Binding-site contacts:
Ligand atom C13 contacts residue ILE304 of chain 1.A at 3.9 Å (hydrophobic).
Ligand atom C2 contacts residue ALA16 of chain 1.A at 3.6 Å (hydrophobic).
Ligand atom N contacts residue ILE10 of chain 1.A at 4.0 Å.
Ligand atom C2 contacts residue ASP119 of chain 1.A at 3.4 Å.
Ligand atom C15 contacts residue GLY80 of chain 1.A at 4.0 Å.
Ligand atom O2 contacts residue THR222 of chain 1.A at 3.4 Å.
Ligand atom C5 contacts residue GLY221 of chain 1.A at 3.9 Å.
Ligand atom O contacts residue GLY80 of chain 1.A at 4.0 Å.
Ligand atom O1 contacts residue GLY80 of chain 1.A at 3.9 Å.
Ligand atom C15 contacts residue ASP81 of chain 1.A at 3.6 Å.
Ligand atom O contacts residue THR222 of chain 1.A at 3.7 Å.
Ligand atom C contacts residue THR223 of chain 1.A at 3.6 Å.
Ligand atom C14 contacts residue GLY80 of chain 1.A at 3.9 Å.
Ligand atom C6 contacts residue ASP81 of chain 1.A at 4.0 Å.
Ligand atom C13 contacts residue ILE300 of chain 1.A at 3.3 Å (hydrophobic).
Ligand atom C9 contacts residue ASP81 of chain 1.A at 3.8 Å.
Ligand atom C1 contacts residue ASP15 of chain 1.A at 3.9 Å.
Ligand atom O3 contacts residue ILE300 of chain 1.A at 3.8 Å.
Ligand atom O2 contacts residue THR223 of chain 1.A at 3.2 Å (h-bond).
Ligand atom N contacts residue ASP119 of chain 1.A at 3.5 Å (salt-bridge).
Ligand atom C5 contacts residue THR223 of chain 1.A at 3.3 Å.
Ligand atom C4 contacts residue ASP15 of chain 1.A at 3.8 Å.
Ligand atom C8 contacts residue GLY221 of chain 1.A at 3.6 Å.
Ligand atom C14 contacts residue TYR226 of chain 1.A at 4.0 Å (hydrophobic).
Ligand atom C13 contacts residue TYR226 of chain 1.A at 3.8 Å (hydrophobic).
Ligand atom O contacts residue DMS1 of chain 1.B at 3.5 Å (h-bond).
Ligand atom C4 contacts residue THR223 of chain 1.A at 3.5 Å.
Ligand atom C9 contacts residue GLY80 of chain 1.A at 3.8 Å.
Ligand atom C contacts residue ASP15 of chain 1.A at 3.9 Å.
Ligand atom O3 contacts residue TYR226 of chain 1.A at 3.2 Å (h-bond).
Ligand atom C7 contacts residue ASP81 of chain 1.A at 3.5 Å.
Ligand atom C12 contacts residue ILE304 of chain 1.A at 3.8 Å (hydrophobic).
Ligand atom C12 contacts residue DMS1 of chain 1.B at 3.6 Å.
Ligand atom N1 contacts residue ASP81 of chain 1.A at 3.6 Å (salt-bridge).
Ligand atom C9 contacts residue DMS1 of chain 1.B at 4.0 Å.
Ligand atom C10 contacts residue THR222 of chain 1.A at 3.5 Å.
Ligand atom C6 contacts residue GLY221 of chain 1.A at 3.3 Å.
Ligand atom O1 contacts residue ASP81 of chain 1.A at 3.0 Å.
Ligand atom C3 contacts residue ASP15 of chain 1.A at 3.9 Å.
Ligand atom C3 contacts residue ALA16 of chain 1.A at 3.7 Å (hydrophobic).

The small molecule below binds the protein below.
Small molecule (SMILES): O[C@H]1[C@H](NCc2ccncc2)[C@H]2CO[C@H](O2)[C@@H]1N1CCOCC1

Sequence of chain 1.A:
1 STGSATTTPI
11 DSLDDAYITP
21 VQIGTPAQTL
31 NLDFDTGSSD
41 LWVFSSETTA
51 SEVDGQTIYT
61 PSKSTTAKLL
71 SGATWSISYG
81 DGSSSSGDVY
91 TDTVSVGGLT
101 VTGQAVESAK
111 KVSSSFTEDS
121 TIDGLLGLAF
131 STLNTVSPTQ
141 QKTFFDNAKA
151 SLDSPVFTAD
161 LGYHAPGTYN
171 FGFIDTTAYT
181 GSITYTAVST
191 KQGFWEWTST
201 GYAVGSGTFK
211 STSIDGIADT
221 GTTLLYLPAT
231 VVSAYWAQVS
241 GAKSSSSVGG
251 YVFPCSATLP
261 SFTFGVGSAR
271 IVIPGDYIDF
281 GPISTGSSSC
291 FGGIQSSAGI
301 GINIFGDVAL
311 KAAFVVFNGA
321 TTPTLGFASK